Binding-site contacts:
Ligand atom OP3 contacts residue LYS69 of chain 1.E at 2.4 Å (salt-bridge).
Ligand atom OP3 contacts residue ARG65 of chain 1.E at 2.8 Å (salt-bridge).
Ligand atom O3' contacts residue GLY61 of chain 1.E at 3.4 Å.
Ligand atom N1 contacts residue TRP31 of chain 1.E at 3.5 Å (h-bond).
Ligand atom C5' contacts residue GLY63 of chain 1.E at 3.8 Å.
Ligand atom OP1 contacts residue GLY61 of chain 1.E at 2.8 Å (h-bond).
Ligand atom OP1 contacts residue PRO60 of chain 1.E at 3.8 Å.
Ligand atom O4' contacts residue TYR36 of chain 1.E at 3.6 Å.
Ligand atom P contacts residue ARG65 of chain 1.E at 3.3 Å.
Ligand atom OP1 contacts residue MET66 of chain 1.E at 3.0 Å (h-bond).
Ligand atom OP2 contacts residue ARG65 of chain 1.E at 3.7 Å.
Ligand atom C4' contacts residue GLY61 of chain 1.E at 3.2 Å.
Ligand atom N9 contacts residue ARG32 of chain 1.E at 3.6 Å.
Ligand atom OP2 contacts residue ARG65 of chain 1.E at 2.6 Å (salt-bridge).
Ligand atom OP1 contacts residue TYR24 of chain 1.E at 3.0 Å (h-bond).
Ligand atom P contacts residue LYS69 of chain 1.E at 3.4 Å.
Ligand atom OP1 contacts residue ARG65 of chain 1.E at 3.6 Å (salt-bridge).
Ligand atom OP1 contacts residue TYR36 of chain 1.E at 2.5 Å (h-bond).
Ligand atom O6 contacts residue TRP31 of chain 1.E at 3.5 Å.
Ligand atom O4' contacts residue ARG32 of chain 1.E at 3.3 Å.
Ligand atom C8 contacts residue ARG32 of chain 1.E at 3.3 Å.
Ligand atom OP1 contacts residue LYS69 of chain 1.E at 3.3 Å (salt-bridge).
Ligand atom N2 contacts residue TRP31 of chain 1.E at 3.8 Å.
Ligand atom O5' contacts residue TYR36 of chain 1.E at 3.5 Å.
Ligand atom C2 contacts residue TRP31 of chain 1.E at 3.2 Å (hydrophobic).
Ligand atom N3 contacts residue GLY35 of chain 1.E at 3.2 Å.
Ligand atom C5 contacts residue TRP31 of chain 1.E at 3.8 Å (hydrophobic).
Ligand atom C4' contacts residue MET66 of chain 1.E at 3.7 Å (hydrophobic).
Ligand atom OP2 contacts residue ARG32 of chain 1.E at 2.8 Å (salt-bridge).
Ligand atom P contacts residue TYR36 of chain 1.E at 3.5 Å.
Ligand atom C4 contacts residue TRP31 of chain 1.E at 3.5 Å (hydrophobic).
Ligand atom C6 contacts residue TRP31 of chain 1.E at 3.7 Å (hydrophobic).
Ligand atom N3 contacts residue TRP31 of chain 1.E at 3.3 Å (h-bond).
Ligand atom O3' contacts residue ILE62 of chain 1.E at 3.7 Å.
Ligand atom C5' contacts residue GLY61 of chain 1.E at 3.4 Å.
Ligand atom O3' contacts residue MET66 of chain 1.E at 3.3 Å.
Ligand atom N2 contacts residue ACT1 of chain 1.FA at 3.6 Å.
Ligand atom C1' contacts residue ARG32 of chain 1.E at 3.7 Å.
Ligand atom C4 contacts residue ARG32 of chain 1.E at 3.8 Å.
Ligand atom OP1 contacts residue GLY63 of chain 1.E at 3.0 Å (h-bond).

Sequence of chain 1.E:
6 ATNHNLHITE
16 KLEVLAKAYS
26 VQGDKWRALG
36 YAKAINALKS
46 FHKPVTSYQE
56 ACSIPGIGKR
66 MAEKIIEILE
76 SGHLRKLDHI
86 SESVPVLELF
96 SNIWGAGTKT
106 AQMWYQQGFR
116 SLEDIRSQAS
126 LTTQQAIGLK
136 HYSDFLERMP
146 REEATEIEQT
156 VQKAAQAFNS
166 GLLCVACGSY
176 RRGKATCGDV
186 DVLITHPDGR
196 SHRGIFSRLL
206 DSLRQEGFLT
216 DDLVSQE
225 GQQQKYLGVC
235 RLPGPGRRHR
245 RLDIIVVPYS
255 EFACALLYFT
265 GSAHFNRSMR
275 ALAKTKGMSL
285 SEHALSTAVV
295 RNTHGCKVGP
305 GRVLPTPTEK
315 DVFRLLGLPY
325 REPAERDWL

A protein and the small-molecule ligand that binds it are described below.
Small molecule (SMILES): Nc1ccn([C@H]2C[C@H](O[P](=O)(O)OC[C@H]3O[C@@H](n4cnc5c(=O)nc(N)[nH]c54)C[C@@H]3O)[C@@H](CO[P](=O)(O)O[C@H]3C[C@H](n4ccc(N)nc4=O)O[C@@H]3CO[P](=O)(O)O[C@H]3C[C@H](n4cnc5c(=O)nc(N)[nH]c54)O[C@@H]3COP(=O)(O)O)O2)c(=O)n1